This small molecule binds to this protein.
Small molecule (SMILES): CC(=O)N[C@H]1[C@H](O[C@H]2[C@H](O)[C@@H](NC(C)=O)CO[C@@H]2CO)O[C@H](CO)[C@@H](O[C@@H]2O[C@H](CO[C@H]3O[C@H](CO)[C@@H](O)[C@H](O)[C@@H]3O)[C@@H](O)[C@H](O[C@H]3O[C@H](CO)[C@@H](O)[C@H](O)[C@@H]3O[C@@H]3O[C@H](CO)[C@@H](O)[C@H](O)[C@H]3NC(C)=O)[C@@H]2O)[C@@H]1O

Sequence of chain 1.G:
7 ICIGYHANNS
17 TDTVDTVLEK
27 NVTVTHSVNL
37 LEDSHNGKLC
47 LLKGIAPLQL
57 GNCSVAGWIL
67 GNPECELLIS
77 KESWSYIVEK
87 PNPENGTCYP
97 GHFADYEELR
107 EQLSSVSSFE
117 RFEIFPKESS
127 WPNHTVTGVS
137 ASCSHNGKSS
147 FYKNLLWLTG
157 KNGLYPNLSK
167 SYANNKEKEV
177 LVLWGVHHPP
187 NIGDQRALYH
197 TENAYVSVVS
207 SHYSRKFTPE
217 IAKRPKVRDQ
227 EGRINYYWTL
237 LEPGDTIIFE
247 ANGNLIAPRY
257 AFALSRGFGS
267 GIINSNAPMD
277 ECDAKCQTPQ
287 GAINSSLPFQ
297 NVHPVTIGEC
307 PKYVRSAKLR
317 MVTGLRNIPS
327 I

Binding-site contacts:
Ligand atom C5 contacts residue ASN58 of chain 1.G at 3.5 Å.
Ligand atom N2 contacts residue ASN58 of chain 1.G at 2.9 Å (h-bond).
Ligand atom C6 contacts residue ASN58 of chain 1.G at 4.4 Å.
Ligand atom O5 contacts residue ASN58 of chain 1.G at 2.2 Å (h-bond).
Ligand atom O6 contacts residue NAG1 of chain 1.T at 3.3 Å (h-bond).
Ligand atom C7 contacts residue ASN58 of chain 1.G at 3.5 Å.
Ligand atom C4 contacts residue ASN58 of chain 1.G at 4.1 Å.
Ligand atom C2 contacts residue ASN58 of chain 1.G at 2.4 Å.
Ligand atom C3 contacts residue ASN58 of chain 1.G at 3.6 Å.
Ligand atom C8 contacts residue ASN58 of chain 1.G at 3.5 Å.
Ligand atom O6 contacts residue NAG2 of chain 1.T at 4.2 Å.
Ligand atom C1 contacts residue LYS86 of chain 1.G at 4.1 Å.
Ligand atom C6 contacts residue NAG1 of chain 1.T at 4.2 Å.
Ligand atom C1 contacts residue ASN58 of chain 1.G at 1.4 Å.